Sequence of chain 1.A:
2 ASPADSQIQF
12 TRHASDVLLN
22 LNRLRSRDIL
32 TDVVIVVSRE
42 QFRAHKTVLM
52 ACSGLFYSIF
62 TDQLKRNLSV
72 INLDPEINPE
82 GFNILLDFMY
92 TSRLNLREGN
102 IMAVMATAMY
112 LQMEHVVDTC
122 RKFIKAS

Binding-site contacts:
Ligand atom CAG contacts residue CYS53 of chain 1.A at 3.4 Å (hydrophobic).
Ligand atom NAM contacts residue TYR58 of chain 1.A at 3.5 Å.
Ligand atom CA contacts residue SER54 of chain 1.A at 3.7 Å.
Ligand atom CAI contacts residue TYR58 of chain 1.A at 3.7 Å (hydrophobic).
Ligand atom CA contacts residue MET51 of chain 1.A at 3.1 Å (hydrophobic).
Ligand atom CLAC contacts residue ALA52 of chain 1.A at 3.6 Å.
Ligand atom CAP contacts residue TYR58 of chain 1.A at 3.5 Å (hydrophobic).
Ligand atom CAH contacts residue ACT1 of chain 1.D at 3.8 Å.
Ligand atom NAL contacts residue GLY55 of chain 1.A at 3.2 Å.
Ligand atom CA contacts residue ALA52 of chain 1.A at 3.7 Å (hydrophobic).
Ligand atom N contacts residue SER54 of chain 1.A at 3.7 Å.
Ligand atom CAS contacts residue GLN113 of chain 1.A at 3.7 Å.
Ligand atom C contacts residue ACT1 of chain 1.D at 3.7 Å.
Ligand atom CAH contacts residue GLY55 of chain 1.A at 3.4 Å.
Ligand atom C1 contacts residue GLN113 of chain 1.A at 3.5 Å.
Ligand atom CAQ contacts residue ASN21 of chain 2.A at 3.7 Å.
Ligand atom O contacts residue ASN21 of chain 2.A at 3.6 Å.
Ligand atom CLAC contacts residue ASN21 of chain 2.A at 3.7 Å.
Ligand atom CLAC contacts residue LEU25 of chain 2.A at 3.6 Å.
Ligand atom C1 contacts residue GLU115 of chain 1.A at 3.3 Å.
Ligand atom CAF contacts residue CYS53 of chain 1.A at 3.7 Å (hydrophobic).
Ligand atom CAT contacts residue GLY55 of chain 1.A at 3.6 Å.
Ligand atom CAG contacts residue ALA52 of chain 1.A at 3.5 Å (hydrophobic).
Ligand atom NAL contacts residue ACT1 of chain 1.D at 3.2 Å (h-bond).
Ligand atom C contacts residue ASN21 of chain 2.A at 3.5 Å.
Ligand atom OAB contacts residue GLU115 of chain 1.A at 2.9 Å (salt-bridge).
Ligand atom NAN contacts residue GLN113 of chain 1.A at 3.1 Å (h-bond).
Ligand atom CAQ contacts residue TYR58 of chain 1.A at 3.5 Å (hydrophobic).
Ligand atom C contacts residue MET51 of chain 1.A at 3.5 Å (hydrophobic).
Ligand atom CAE contacts residue TYR58 of chain 1.A at 3.8 Å (hydrophobic).
Ligand atom CAE contacts residue ACT1 of chain 1.D at 3.4 Å.
Ligand atom CAG contacts residue SER54 of chain 1.A at 3.7 Å.
Ligand atom NAM contacts residue ASN21 of chain 2.A at 3.5 Å (h-bond).
Ligand atom CLAC contacts residue MET51 of chain 1.A at 3.2 Å.
Ligand atom CAR contacts residue GLN113 of chain 1.A at 3.1 Å.
Ligand atom O contacts residue ACT1 of chain 1.D at 3.5 Å (h-bond).
Ligand atom NAM contacts residue MET51 of chain 1.A at 2.9 Å (h-bond).
Ligand atom NAK contacts residue ARG24 of chain 2.A at 3.6 Å.
Ligand atom OAB contacts residue GLN113 of chain 1.A at 3.4 Å (h-bond).
Ligand atom CAH contacts residue GLN113 of chain 1.A at 3.6 Å.

A small-molecule ligand and the protein it binds are described below.
Small molecule (SMILES): Cn1cnc2c(ccn2CC(=O)Nc2ccncc2Cl)c1=O

Sequence of chain 2.A:
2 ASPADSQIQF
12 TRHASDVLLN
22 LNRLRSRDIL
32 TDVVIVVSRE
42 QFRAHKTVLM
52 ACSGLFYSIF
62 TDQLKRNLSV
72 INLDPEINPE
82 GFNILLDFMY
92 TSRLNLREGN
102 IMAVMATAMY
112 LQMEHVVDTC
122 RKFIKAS